Sequence of chain 1.A:
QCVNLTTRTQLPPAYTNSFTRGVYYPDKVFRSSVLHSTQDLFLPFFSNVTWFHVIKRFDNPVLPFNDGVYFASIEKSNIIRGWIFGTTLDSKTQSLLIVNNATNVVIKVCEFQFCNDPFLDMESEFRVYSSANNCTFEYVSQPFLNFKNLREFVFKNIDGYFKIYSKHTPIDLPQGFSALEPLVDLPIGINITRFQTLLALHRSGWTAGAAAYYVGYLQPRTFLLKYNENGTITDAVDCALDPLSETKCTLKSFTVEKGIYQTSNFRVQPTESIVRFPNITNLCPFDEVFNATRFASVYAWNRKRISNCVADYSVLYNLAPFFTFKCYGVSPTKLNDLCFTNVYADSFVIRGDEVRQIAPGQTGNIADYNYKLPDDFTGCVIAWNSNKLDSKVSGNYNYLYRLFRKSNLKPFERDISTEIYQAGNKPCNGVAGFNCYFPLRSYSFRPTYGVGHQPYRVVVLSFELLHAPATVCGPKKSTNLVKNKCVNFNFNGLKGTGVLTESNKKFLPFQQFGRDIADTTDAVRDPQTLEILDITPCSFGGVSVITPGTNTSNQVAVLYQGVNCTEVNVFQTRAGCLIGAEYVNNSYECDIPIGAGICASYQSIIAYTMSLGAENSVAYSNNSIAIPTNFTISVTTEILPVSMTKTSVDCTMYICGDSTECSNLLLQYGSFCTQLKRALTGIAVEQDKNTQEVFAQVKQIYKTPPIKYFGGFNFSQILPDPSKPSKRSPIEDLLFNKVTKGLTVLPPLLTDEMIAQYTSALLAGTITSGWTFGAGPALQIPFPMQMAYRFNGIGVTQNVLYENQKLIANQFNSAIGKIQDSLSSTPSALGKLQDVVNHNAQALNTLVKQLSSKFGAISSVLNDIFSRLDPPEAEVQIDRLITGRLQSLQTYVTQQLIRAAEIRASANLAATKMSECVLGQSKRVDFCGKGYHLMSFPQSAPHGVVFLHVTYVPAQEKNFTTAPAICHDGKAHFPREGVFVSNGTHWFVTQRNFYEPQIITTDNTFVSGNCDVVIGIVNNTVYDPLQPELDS

The protein below binds the small molecule below.
Small molecule (SMILES): CC(=O)N[C@@H]1[C@@H](O)[C@H](O)[C@@H](CO)O[C@H]1O

Binding-site contacts:
Ligand atom C1 contacts residue GLN564 of chain 1.A at 3.4 Å.
Ligand atom O5 contacts residue PHE313 of chain 1.A at 3.8 Å.
Ligand atom O5 contacts residue GLN564 of chain 1.A at 4.0 Å.
Ligand atom C7 contacts residue GLN564 of chain 1.A at 4.2 Å.
Ligand atom C4 contacts residue GLN564 of chain 1.A at 4.5 Å.
Ligand atom C3 contacts residue GLN564 of chain 1.A at 3.9 Å.
Ligand atom N2 contacts residue GLN564 of chain 1.A at 3.7 Å.
Ligand atom C1 contacts residue ASN315 of chain 1.A at 1.4 Å.
Ligand atom O5 contacts residue ASN315 of chain 1.A at 2.4 Å (h-bond).
Ligand atom O7 contacts residue ASN315 of chain 1.A at 3.2 Å.
Ligand atom C5 contacts residue PHE313 of chain 1.A at 3.5 Å (hydrophobic).
Ligand atom N2 contacts residue ASN315 of chain 1.A at 2.9 Å (h-bond).
Ligand atom C5 contacts residue GLN564 of chain 1.A at 4.0 Å.
Ligand atom C1 contacts residue PHE313 of chain 1.A at 4.3 Å (hydrophobic).
Ligand atom C8 contacts residue ASN315 of chain 1.A at 4.4 Å.
Ligand atom C6 contacts residue PHE313 of chain 1.A at 3.7 Å (hydrophobic).
Ligand atom C8 contacts residue GLN564 of chain 1.A at 3.7 Å.
Ligand atom C2 contacts residue ASN315 of chain 1.A at 2.5 Å.
Ligand atom C3 contacts residue ASN315 of chain 1.A at 3.8 Å.
Ligand atom C5 contacts residue ASN315 of chain 1.A at 3.7 Å.
Ligand atom C2 contacts residue GLN564 of chain 1.A at 4.0 Å.
Ligand atom C4 contacts residue ASN315 of chain 1.A at 4.3 Å.
Ligand atom O6 contacts residue ASN315 of chain 1.A at 4.1 Å.
Ligand atom C7 contacts residue ASN315 of chain 1.A at 3.3 Å.